A small-molecule ligand and the protein it binds are described below.
Small molecule (SMILES): OC[C@H]1O[C@H](O)[C@@H](O)[C@@H](O)[C@@H]1O

Binding-site contacts:
Ligand atom C6 contacts residue BMA3 of chain 1.O at 3.9 Å.
Ligand atom O3 contacts residue BMA3 of chain 1.O at 3.2 Å.
Ligand atom O4 contacts residue BMA3 of chain 1.O at 2.5 Å (h-bond).
Ligand atom C6 contacts residue NAG2 of chain 1.O at 4.4 Å.
Ligand atom O4 contacts residue NAG2 of chain 1.O at 3.2 Å (h-bond).
Ligand atom C3 contacts residue BMA3 of chain 1.O at 3.4 Å.
Ligand atom O5 contacts residue BMA3 of chain 1.O at 4.4 Å.
Ligand atom C5 contacts residue BMA3 of chain 1.O at 3.2 Å.
Ligand atom C4 contacts residue BMA3 of chain 1.O at 3.2 Å.